Binding-site contacts:
Ligand atom N17 contacts residue TYR134 of chain 1.A at 3.0 Å (h-bond).
Ligand atom N38 contacts residue GLY209 of chain 1.A at 3.0 Å (h-bond).
Ligand atom CL contacts residue EDO1 of chain 1.K at 3.4 Å.
Ligand atom C28 contacts residue SER188 of chain 1.A at 3.3 Å.
Ligand atom N9 contacts residue GLY186 of chain 1.A at 3.2 Å (h-bond).
Ligand atom C32 contacts residue ALA183 of chain 1.A at 3.4 Å (hydrophobic).
Ligand atom C13 contacts residue HIS27 of chain 1.A at 3.4 Å.
Ligand atom N18 contacts residue ILE141 of chain 1.A at 3.5 Å.
Ligand atom C19 contacts residue ARG26 of chain 1.A at 3.7 Å.
Ligand atom N20 contacts residue ARG26 of chain 1.A at 3.5 Å (salt-bridge).
Ligand atom CL1 contacts residue TYR221 of chain 1.A at 3.5 Å.
Ligand atom C23 contacts residue HIS44 of chain 1.A at 3.4 Å.
Ligand atom C23 contacts residue SER188 of chain 1.A at 3.5 Å.
Ligand atom N2 contacts residue CYS184 of chain 1.A at 3.2 Å (h-bond).
Ligand atom C35 contacts residue THR206 of chain 1.A at 3.6 Å.
Ligand atom N20 contacts residue HIS27 of chain 1.A at 3.0 Å (h-bond).
Ligand atom O29 contacts residue CYS184 of chain 1.A at 3.3 Å (h-bond).
Ligand atom C7 contacts residue LYS185 of chain 1.A at 3.6 Å.
Ligand atom CL1 contacts residue TRP208 of chain 1.A at 3.6 Å.
Ligand atom CL contacts residue LYS185 of chain 1.A at 3.6 Å.
Ligand atom C27 contacts residue HIS44 of chain 1.A at 3.5 Å.
Ligand atom C8 contacts residue GLY186 of chain 1.A at 3.5 Å.
Ligand atom O29 contacts residue GLY186 of chain 1.A at 3.0 Å (h-bond).
Ligand atom C14 contacts residue LEU28 of chain 1.A at 3.5 Å (hydrophobic).
Ligand atom C1 contacts residue SER207 of chain 1.A at 3.6 Å.
Ligand atom C35 contacts residue TRP208 of chain 1.A at 3.5 Å (hydrophobic).
Ligand atom C13 contacts residue ARG26 of chain 1.A at 3.6 Å.
Ligand atom C33 contacts residue ASP182 of chain 1.A at 3.6 Å.
Ligand atom O29 contacts residue ASP187 of chain 1.A at 3.3 Å (salt-bridge).
Ligand atom C32 contacts residue GLY211 of chain 1.A at 3.6 Å.
Ligand atom O29 contacts residue SER188 of chain 1.A at 2.9 Å (h-bond).
Ligand atom N38 contacts residue GLY211 of chain 1.A at 3.0 Å (h-bond).
Ligand atom C3 contacts residue SER188 of chain 1.A at 3.3 Å.
Ligand atom C34 contacts residue TRP208 of chain 1.A at 3.4 Å (hydrophobic).
Ligand atom CL1 contacts residue GLY219 of chain 1.A at 3.5 Å.
Ligand atom C37 contacts residue GLY211 of chain 1.A at 3.4 Å.
Ligand atom CL1 contacts residue VAL220 of chain 1.A at 3.4 Å.
Ligand atom C19 contacts residue ILE141 of chain 1.A at 3.4 Å (hydrophobic).
Ligand atom C28 contacts residue CYS184 of chain 1.A at 3.6 Å (hydrophobic).
Ligand atom C22 contacts residue HIS44 of chain 1.A at 3.5 Å.

Sequence of chain 1.A:
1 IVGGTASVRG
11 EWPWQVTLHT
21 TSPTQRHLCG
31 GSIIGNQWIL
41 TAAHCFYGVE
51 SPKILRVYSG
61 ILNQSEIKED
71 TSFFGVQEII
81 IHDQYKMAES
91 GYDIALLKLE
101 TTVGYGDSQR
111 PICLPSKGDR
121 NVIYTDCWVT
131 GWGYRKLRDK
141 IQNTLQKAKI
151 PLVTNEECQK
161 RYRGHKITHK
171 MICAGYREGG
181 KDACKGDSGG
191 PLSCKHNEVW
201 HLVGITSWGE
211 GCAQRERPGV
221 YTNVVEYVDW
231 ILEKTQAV

The small molecule below binds the protein below.
Small molecule (SMILES): NCc1ccc(Cl)cc1CNC(=O)N[C@@H](Cc1ccccc1)c1nc(-c2ccc3c(N)n[nH]c3c2)c(Cl)[nH]1